Sequence of chain 1.E:
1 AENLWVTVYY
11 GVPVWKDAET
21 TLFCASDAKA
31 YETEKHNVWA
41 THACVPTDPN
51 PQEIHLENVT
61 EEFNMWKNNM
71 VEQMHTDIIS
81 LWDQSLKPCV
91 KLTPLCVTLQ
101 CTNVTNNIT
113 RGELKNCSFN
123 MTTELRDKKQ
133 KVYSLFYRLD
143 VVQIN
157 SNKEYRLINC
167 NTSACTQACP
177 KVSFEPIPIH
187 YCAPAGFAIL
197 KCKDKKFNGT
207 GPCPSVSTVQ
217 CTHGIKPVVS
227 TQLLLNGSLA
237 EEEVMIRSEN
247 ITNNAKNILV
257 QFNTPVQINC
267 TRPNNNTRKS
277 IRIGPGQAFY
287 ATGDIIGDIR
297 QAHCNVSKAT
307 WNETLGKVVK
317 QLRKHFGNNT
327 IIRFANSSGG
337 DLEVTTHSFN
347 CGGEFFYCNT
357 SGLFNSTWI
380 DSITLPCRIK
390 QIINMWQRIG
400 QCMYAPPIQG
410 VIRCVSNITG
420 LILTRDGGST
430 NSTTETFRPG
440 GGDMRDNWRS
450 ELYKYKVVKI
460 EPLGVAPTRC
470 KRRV

Binding-site contacts:
Ligand atom N2 contacts residue ASN265 of chain 1.E at 2.9 Å (h-bond).
Ligand atom O6 contacts residue ARG412 of chain 1.E at 4.0 Å.
Ligand atom C1 contacts residue GLN263 of chain 1.E at 3.9 Å.
Ligand atom C3 contacts residue GLN263 of chain 1.E at 3.3 Å.
Ligand atom C3 contacts residue ASN265 of chain 1.E at 3.8 Å.
Ligand atom C2 contacts residue GLN263 of chain 1.E at 3.5 Å.
Ligand atom O5 contacts residue ARG412 of chain 1.E at 2.9 Å (salt-bridge).
Ligand atom C7 contacts residue GLN263 of chain 1.E at 3.9 Å.
Ligand atom O7 contacts residue ASN265 of chain 1.E at 3.1 Å (h-bond).
Ligand atom C1 contacts residue ASN265 of chain 1.E at 1.4 Å.
Ligand atom C8 contacts residue VAL302 of chain 1.E at 4.1 Å (hydrophobic).
Ligand atom C8 contacts residue GLN263 of chain 1.E at 3.8 Å.
Ligand atom O5 contacts residue VAL414 of chain 1.E at 4.5 Å.
Ligand atom C1 contacts residue ARG412 of chain 1.E at 3.8 Å.
Ligand atom O5 contacts residue ASN265 of chain 1.E at 2.3 Å (h-bond).
Ligand atom C5 contacts residue ASN265 of chain 1.E at 3.7 Å.
Ligand atom O3 contacts residue GLN263 of chain 1.E at 3.7 Å.
Ligand atom C1 contacts residue VAL414 of chain 1.E at 4.4 Å (hydrophobic).
Ligand atom O7 contacts residue ASN301 of chain 1.E at 4.2 Å.
Ligand atom C2 contacts residue ASN265 of chain 1.E at 2.5 Å.
Ligand atom C8 contacts residue SER303 of chain 1.E at 3.7 Å.
Ligand atom C8 contacts residue ASN301 of chain 1.E at 4.0 Å.
Ligand atom C4 contacts residue ASN265 of chain 1.E at 4.2 Å.
Ligand atom N2 contacts residue GLN263 of chain 1.E at 2.9 Å (h-bond).
Ligand atom C7 contacts residue ASN265 of chain 1.E at 3.2 Å.
Ligand atom C8 contacts residue ASN265 of chain 1.E at 4.2 Å.
Ligand atom C6 contacts residue ARG412 of chain 1.E at 3.7 Å.
Ligand atom C5 contacts residue ARG412 of chain 1.E at 3.8 Å.

A small-molecule ligand and the protein it binds are described below.
Small molecule (SMILES): CC(=O)N[C@@H]1[C@@H](O)[C@H](O)[C@@H](CO)O[C@H]1O